Binding-site contacts:
Ligand atom O10 contacts residue PRO1 of chain 1.I at 4.0 Å.
Ligand atom C4 contacts residue PRO1 of chain 1.I at 2.4 Å (hydrophobic).
Ligand atom C5 contacts residue PRO1 of chain 1.I at 3.6 Å (hydrophobic).
Ligand atom C3 contacts residue SER37 of chain 1.I at 3.9 Å.
Ligand atom O10 contacts residue ARG39 of chain 1.I at 4.3 Å.
Ligand atom O10 contacts residue SER37 of chain 1.I at 3.7 Å.
Ligand atom C3 contacts residue ILE2 of chain 1.I at 3.8 Å (hydrophobic).
Ligand atom C6 contacts residue SER37 of chain 1.I at 4.0 Å.
Ligand atom C2 contacts residue ILE2 of chain 1.I at 3.9 Å (hydrophobic).
Ligand atom C3 contacts residue PRO1 of chain 1.I at 1.3 Å (hydrophobic).
Ligand atom F1 contacts residue PRO1 of chain 1.I at 3.1 Å.
Ligand atom C4 contacts residue SER37 of chain 1.I at 3.7 Å.
Ligand atom C2 contacts residue PRO1 of chain 1.I at 2.5 Å (hydrophobic).
Ligand atom C5 contacts residue SER37 of chain 1.I at 3.5 Å.
Ligand atom O8 contacts residue SER37 of chain 1.I at 4.2 Å.
Ligand atom O8 contacts residue ARG39 of chain 1.I at 4.0 Å.
Ligand atom O7 contacts residue SER37 of chain 1.I at 4.1 Å.
Ligand atom O10 contacts residue ILE2 of chain 1.I at 4.3 Å.

This protein binds this small molecule.
Small molecule (SMILES): O=C(O)C(=O)CCCF

Sequence of chain 1.I:
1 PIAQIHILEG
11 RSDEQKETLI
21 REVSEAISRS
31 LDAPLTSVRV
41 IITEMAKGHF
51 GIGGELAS